Sequence of chain 2.D:
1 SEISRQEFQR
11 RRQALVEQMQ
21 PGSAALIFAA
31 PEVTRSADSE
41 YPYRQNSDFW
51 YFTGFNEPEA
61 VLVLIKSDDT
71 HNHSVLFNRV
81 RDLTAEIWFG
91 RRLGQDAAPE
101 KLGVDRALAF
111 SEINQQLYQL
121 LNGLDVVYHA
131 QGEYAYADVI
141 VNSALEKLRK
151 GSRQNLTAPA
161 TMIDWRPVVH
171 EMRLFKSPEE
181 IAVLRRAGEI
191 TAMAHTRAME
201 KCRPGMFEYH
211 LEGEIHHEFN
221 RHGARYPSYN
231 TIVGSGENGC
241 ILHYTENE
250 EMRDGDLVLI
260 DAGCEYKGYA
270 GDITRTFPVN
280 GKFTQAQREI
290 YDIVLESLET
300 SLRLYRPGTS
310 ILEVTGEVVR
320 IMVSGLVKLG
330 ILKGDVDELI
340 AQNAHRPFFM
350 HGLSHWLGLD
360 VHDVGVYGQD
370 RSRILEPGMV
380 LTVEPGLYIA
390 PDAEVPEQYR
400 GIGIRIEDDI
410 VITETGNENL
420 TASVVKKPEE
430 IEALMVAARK

Binding-site contacts:
Ligand atom CB contacts residue ARG370 of chain 1.D at 4.1 Å.
Ligand atom C contacts residue GLY351 of chain 1.D at 3.6 Å.
Ligand atom O contacts residue TRP88 of chain 2.D at 3.8 Å.
Ligand atom CG contacts residue ARG404 of chain 1.D at 3.4 Å.
Ligand atom CG contacts residue ARG370 of chain 1.D at 4.0 Å.
Ligand atom CD2 contacts residue HIS354 of chain 1.D at 3.8 Å.
Ligand atom CD contacts residue GLU383 of chain 1.D at 4.1 Å.
Ligand atom C contacts residue HIS350 of chain 1.D at 4.3 Å.
Ligand atom O contacts residue HIS243 of chain 1.D at 3.4 Å.
Ligand atom CB contacts residue HIS350 of chain 1.D at 3.6 Å.
Ligand atom O contacts residue GLY351 of chain 1.D at 3.5 Å (h-bond).
Ligand atom O contacts residue HIS350 of chain 1.D at 4.0 Å.
Ligand atom C contacts residue ARG153 of chain 1.C at 4.2 Å.
Ligand atom CD1 contacts residue ARG153 of chain 1.C at 4.1 Å.
Ligand atom CA contacts residue GLU383 of chain 1.D at 3.4 Å.
Ligand atom CG contacts residue ARG153 of chain 1.C at 3.7 Å.
Ligand atom N contacts residue HIS243 of chain 1.D at 3.6 Å (h-bond).
Ligand atom C contacts residue HIS361 of chain 1.D at 3.9 Å.
Ligand atom N contacts residue GLU383 of chain 1.D at 3.7 Å.
Ligand atom O contacts residue HIS361 of chain 1.D at 3.9 Å.
Ligand atom N contacts residue HIS354 of chain 1.D at 4.1 Å.
Ligand atom CD1 contacts residue HIS361 of chain 1.D at 3.8 Å.
Ligand atom N contacts residue HIS361 of chain 1.D at 4.0 Å.
Ligand atom OXT contacts residue ARG370 of chain 1.D at 3.2 Å (salt-bridge).
Ligand atom O contacts residue TRP88 of chain 2.D at 3.7 Å.
Ligand atom OXT contacts residue GLY351 of chain 1.D at 2.9 Å (h-bond).
Ligand atom CD contacts residue HIS243 of chain 1.D at 3.5 Å.
Ligand atom CD contacts residue ASP260 of chain 1.D at 3.9 Å.
Ligand atom OXT contacts residue HIS350 of chain 1.D at 4.1 Å.
Ligand atom CB contacts residue HIS354 of chain 1.D at 3.9 Å.
Ligand atom CB contacts residue HIS361 of chain 1.D at 4.1 Å.
Ligand atom CG contacts residue GLU383 of chain 1.D at 3.6 Å.
Ligand atom CG contacts residue HIS350 of chain 1.D at 4.1 Å.
Ligand atom C contacts residue ARG370 of chain 1.D at 3.6 Å.
Ligand atom CD2 contacts residue ARG370 of chain 1.D at 3.7 Å.
Ligand atom CD2 contacts residue TYR366 of chain 1.D at 3.7 Å (hydrophobic).
Ligand atom O contacts residue ARG370 of chain 1.D at 3.5 Å (salt-bridge).
Ligand atom CD contacts residue ARG404 of chain 1.D at 3.7 Å.
Ligand atom CB contacts residue GLU383 of chain 1.D at 3.7 Å.
Ligand atom O contacts residue ARG153 of chain 1.C at 3.6 Å (salt-bridge).

Sequence of chain 1.D:
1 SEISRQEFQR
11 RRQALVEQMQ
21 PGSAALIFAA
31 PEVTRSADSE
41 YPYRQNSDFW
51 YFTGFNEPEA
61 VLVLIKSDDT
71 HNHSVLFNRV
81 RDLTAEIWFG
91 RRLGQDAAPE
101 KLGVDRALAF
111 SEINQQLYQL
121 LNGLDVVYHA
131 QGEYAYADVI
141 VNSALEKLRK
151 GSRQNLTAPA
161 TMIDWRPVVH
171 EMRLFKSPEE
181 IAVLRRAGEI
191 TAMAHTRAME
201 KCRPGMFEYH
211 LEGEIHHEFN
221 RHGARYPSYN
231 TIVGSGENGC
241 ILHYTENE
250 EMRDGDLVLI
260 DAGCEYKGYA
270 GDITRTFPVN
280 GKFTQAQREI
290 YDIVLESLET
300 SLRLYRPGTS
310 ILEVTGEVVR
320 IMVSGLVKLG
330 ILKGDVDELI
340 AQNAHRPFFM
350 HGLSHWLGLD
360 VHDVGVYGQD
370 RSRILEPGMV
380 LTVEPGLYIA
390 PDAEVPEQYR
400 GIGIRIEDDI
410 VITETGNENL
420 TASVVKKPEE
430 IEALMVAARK

The protein below binds the small molecule below.
Small molecule (SMILES): CC(C)C[C@H](NC(=O)[C@@H]1CCCN1)C(=O)O

Sequence of chain 1.C:
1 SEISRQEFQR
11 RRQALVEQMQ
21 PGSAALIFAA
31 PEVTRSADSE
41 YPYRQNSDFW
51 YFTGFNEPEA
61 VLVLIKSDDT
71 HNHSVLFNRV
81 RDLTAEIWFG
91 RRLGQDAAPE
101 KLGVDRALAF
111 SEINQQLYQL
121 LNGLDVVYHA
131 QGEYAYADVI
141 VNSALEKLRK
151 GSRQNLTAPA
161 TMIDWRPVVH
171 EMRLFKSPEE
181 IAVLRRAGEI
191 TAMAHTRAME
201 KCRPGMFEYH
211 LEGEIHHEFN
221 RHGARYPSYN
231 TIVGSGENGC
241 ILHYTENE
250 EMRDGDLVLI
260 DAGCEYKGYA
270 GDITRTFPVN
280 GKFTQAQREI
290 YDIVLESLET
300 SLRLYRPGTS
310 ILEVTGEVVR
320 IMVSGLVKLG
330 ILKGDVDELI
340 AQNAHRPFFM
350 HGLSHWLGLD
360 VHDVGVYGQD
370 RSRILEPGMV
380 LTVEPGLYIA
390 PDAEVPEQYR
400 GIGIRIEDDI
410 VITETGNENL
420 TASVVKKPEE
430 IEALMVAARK